Sequence of chain 1.A:
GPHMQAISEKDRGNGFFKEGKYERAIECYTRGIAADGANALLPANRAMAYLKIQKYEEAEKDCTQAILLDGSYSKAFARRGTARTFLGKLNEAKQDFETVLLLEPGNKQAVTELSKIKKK

Binding-site contacts:
Ligand atom CB contacts residue LEU41 of chain 1.A at 3.5 Å (hydrophobic).
Ligand atom CB contacts residue ARG79 of chain 1.A at 3.8 Å.
Ligand atom OE2 contacts residue LYS52 of chain 1.A at 2.9 Å (salt-bridge).
Ligand atom C contacts residue LYS75 of chain 1.A at 3.5 Å.
Ligand atom CG2 contacts residue ALA78 of chain 1.A at 3.6 Å (hydrophobic).
Ligand atom O contacts residue ARG79 of chain 1.A at 2.9 Å (salt-bridge).
Ligand atom CD1 contacts residue ALA78 of chain 1.A at 3.7 Å (hydrophobic).
Ligand atom CG2 contacts residue LYS18 of chain 1.A at 3.5 Å.
Ligand atom C contacts residue ARG79 of chain 1.A at 3.7 Å.
Ligand atom OXT contacts residue LYS10 of chain 1.A at 3.7 Å.
Ligand atom C contacts residue ASN45 of chain 1.A at 3.8 Å.
Ligand atom CG1 contacts residue GLN109 of chain 1.A at 3.5 Å.
Ligand atom OXT contacts residue ASN14 of chain 1.A at 3.1 Å (h-bond).
Ligand atom OXT contacts residue LEU41 of chain 1.A at 3.8 Å.
Ligand atom CG2 contacts residue LYS75 of chain 1.A at 3.5 Å.
Ligand atom O contacts residue LYS75 of chain 1.A at 3.8 Å.
Ligand atom CG2 contacts residue PHE17 of chain 1.A at 3.5 Å (hydrophobic).
Ligand atom CB contacts residue ASN45 of chain 1.A at 3.4 Å.
Ligand atom CD1 contacts residue ARG79 of chain 1.A at 3.8 Å.
Ligand atom CA contacts residue MET48 of chain 1.A at 3.6 Å (hydrophobic).
Ligand atom CG1 contacts residue PHE17 of chain 1.A at 3.5 Å (hydrophobic).
Ligand atom N contacts residue ASN45 of chain 1.A at 3.3 Å (h-bond).
Ligand atom N contacts residue LEU41 of chain 1.A at 3.7 Å.
Ligand atom O contacts residue ARG79 of chain 1.A at 2.8 Å (salt-bridge).
Ligand atom CB contacts residue MET48 of chain 1.A at 3.9 Å (hydrophobic).
Ligand atom O contacts residue MET48 of chain 1.A at 3.4 Å (h-bond).
Ligand atom CG1 contacts residue ASN45 of chain 1.A at 3.4 Å.
Ligand atom CB contacts residue GLN109 of chain 1.A at 3.8 Å.
Ligand atom CA contacts residue GLN109 of chain 1.A at 3.4 Å.
Ligand atom CA contacts residue LEU41 of chain 1.A at 3.8 Å (hydrophobic).
Ligand atom CG2 contacts residue GLN109 of chain 1.A at 3.1 Å.
Ligand atom CA contacts residue ASN45 of chain 1.A at 3.5 Å.
Ligand atom CB contacts residue GLN109 of chain 1.A at 3.8 Å.
Ligand atom C contacts residue GLN109 of chain 1.A at 3.6 Å.
Ligand atom OE2 contacts residue LYS18 of chain 1.A at 3.5 Å.
Ligand atom CG2 contacts residue ASN14 of chain 1.A at 3.6 Å.
Ligand atom CB contacts residue ASN14 of chain 1.A at 3.7 Å.
Ligand atom O contacts residue LYS75 of chain 1.A at 3.1 Å.
Ligand atom N contacts residue GLN109 of chain 1.A at 3.0 Å (h-bond).
Ligand atom O contacts residue PHE17 of chain 1.A at 3.8 Å.

The protein below binds the small molecule below.
Small molecule (SMILES): CC[C@H](C)[C@H](NC(=O)[C@@H](NC(=O)[C@@H]1CCCN1C(=O)CNC(=O)[C@@H]([NH3+])CO)[C@@H](C)O)C(=O)N[C@@H](CCC(=O)O)C(=O)N[C@@H](CCC(=O)O)C(=O)N[C@H](C(=O)N[C@@H](CC(=O)O)C(=O)O)C(C)C